This protein binds this small molecule.
Small molecule (SMILES): CC(=O)N[C@@H]1[C@@H](O)[C@H](O)[C@@H](CO)O[C@H]1O

Binding-site contacts:
Ligand atom O6 contacts residue THR55 of chain 1.G at 3.6 Å.
Ligand atom C5 contacts residue ASN53 of chain 1.G at 3.6 Å.
Ligand atom C7 contacts residue LEU46 of chain 1.G at 4.2 Å (hydrophobic).
Ligand atom O5 contacts residue ASN53 of chain 1.G at 2.3 Å (h-bond).
Ligand atom C4 contacts residue ASN53 of chain 1.G at 4.2 Å.
Ligand atom C3 contacts residue ASN53 of chain 1.G at 3.8 Å.
Ligand atom C1 contacts residue ASN53 of chain 1.G at 1.4 Å.
Ligand atom N2 contacts residue ASN53 of chain 1.G at 3.0 Å (h-bond).
Ligand atom O5 contacts residue THR55 of chain 1.G at 4.5 Å.
Ligand atom C8 contacts residue LEU46 of chain 1.G at 3.6 Å (hydrophobic).
Ligand atom C6 contacts residue THR55 of chain 1.G at 4.4 Å.
Ligand atom C5 contacts residue THR55 of chain 1.G at 4.4 Å.
Ligand atom C2 contacts residue ASN53 of chain 1.G at 2.5 Å.
Ligand atom C7 contacts residue ASN53 of chain 1.G at 3.5 Å.
Ligand atom O7 contacts residue ASN53 of chain 1.G at 3.6 Å.

Sequence of chain 1.G:
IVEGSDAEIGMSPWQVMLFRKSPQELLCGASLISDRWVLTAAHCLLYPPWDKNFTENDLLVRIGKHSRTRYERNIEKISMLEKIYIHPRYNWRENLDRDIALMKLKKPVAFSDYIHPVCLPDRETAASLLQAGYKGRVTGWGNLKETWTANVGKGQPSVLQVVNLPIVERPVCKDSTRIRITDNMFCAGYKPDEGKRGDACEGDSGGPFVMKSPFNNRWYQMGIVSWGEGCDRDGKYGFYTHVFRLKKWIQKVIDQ